This small molecule binds to this protein.
Small molecule (SMILES): CCOC(=O)c1cn[nH]c1

Sequence of chain 1.B:
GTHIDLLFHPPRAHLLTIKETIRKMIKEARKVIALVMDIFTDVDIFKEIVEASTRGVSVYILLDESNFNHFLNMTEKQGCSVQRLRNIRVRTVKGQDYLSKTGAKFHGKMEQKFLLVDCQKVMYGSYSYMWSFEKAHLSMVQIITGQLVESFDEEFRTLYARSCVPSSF

Binding-site contacts:
Ligand atom O contacts residue PHE159 of chain 1.B at 3.7 Å.
Ligand atom C4 contacts residue TYR63 of chain 1.B at 4.2 Å (hydrophobic).
Ligand atom C4 contacts residue PHE159 of chain 1.B at 4.1 Å (hydrophobic).
Ligand atom C contacts residue TYR163 of chain 1.B at 4.3 Å (hydrophobic).
Ligand atom N contacts residue ALA37 of chain 1.B at 3.9 Å.
Ligand atom N contacts residue VAL35 of chain 1.B at 3.9 Å.
Ligand atom C4 contacts residue VAL35 of chain 1.B at 3.7 Å (hydrophobic).
Ligand atom N1 contacts residue CYS122 of chain 1.B at 3.8 Å.
Ligand atom C1 contacts residue PHE159 of chain 1.B at 4.1 Å (hydrophobic).
Ligand atom C1 contacts residue TYR63 of chain 1.B at 3.7 Å (hydrophobic).
Ligand atom O1 contacts residue ARG160 of chain 1.B at 3.5 Å.
Ligand atom C4 contacts residue ALA37 of chain 1.B at 3.9 Å (hydrophobic).
Ligand atom O contacts residue TYR63 of chain 1.B at 3.4 Å.
Ligand atom N contacts residue ASP156 of chain 1.B at 3.9 Å.
Ligand atom N contacts residue CYS122 of chain 1.B at 4.0 Å.
Ligand atom N1 contacts residue ASP156 of chain 1.B at 2.6 Å (salt-bridge).
Ligand atom C2 contacts residue ARG160 of chain 1.B at 4.4 Å.
Ligand atom C5 contacts residue PHE159 of chain 1.B at 4.0 Å (hydrophobic).
Ligand atom C3 contacts residue PHE159 of chain 1.B at 3.7 Å (hydrophobic).
Ligand atom C5 contacts residue ARG160 of chain 1.B at 4.0 Å.
Ligand atom C2 contacts residue PHE159 of chain 1.B at 3.7 Å (hydrophobic).
Ligand atom C contacts residue TYR63 of chain 1.B at 3.7 Å (hydrophobic).
Ligand atom N1 contacts residue LEU119 of chain 1.B at 4.0 Å.
Ligand atom O1 contacts residue PHE159 of chain 1.B at 4.0 Å.
Ligand atom C1 contacts residue TYR163 of chain 1.B at 3.9 Å (hydrophobic).
Ligand atom C5 contacts residue ASP156 of chain 1.B at 3.2 Å.
Ligand atom N contacts residue LEU119 of chain 1.B at 4.3 Å.